Binding-site contacts:
Ligand atom CA contacts residue HIS266 of chain 2.A at 3.5 Å.
Ligand atom O contacts residue MET265 of chain 2.A at 3.4 Å (h-bond).
Ligand atom O contacts residue SER317 of chain 2.A at 3.6 Å.
Ligand atom O contacts residue ASN263 of chain 2.A at 3.5 Å (h-bond).
Ligand atom C contacts residue ASN263 of chain 2.A at 4.3 Å.
Ligand atom N contacts residue ALA269 of chain 2.A at 4.2 Å.
Ligand atom C contacts residue GLY365 of chain 2.A at 3.3 Å.
Ligand atom C contacts residue HIS266 of chain 2.A at 3.3 Å.
Ligand atom N contacts residue ASN263 of chain 2.A at 3.2 Å (h-bond).
Ligand atom O contacts residue HIS266 of chain 2.A at 3.8 Å.
Ligand atom N contacts residue SER317 of chain 2.A at 3.3 Å (h-bond).
Ligand atom N contacts residue MET265 of chain 2.A at 3.9 Å.
Ligand atom C contacts residue SER317 of chain 2.A at 3.6 Å.
Ligand atom C contacts residue MET265 of chain 2.A at 4.0 Å (hydrophobic).
Ligand atom CA contacts residue CYS370 of chain 2.A at 3.9 Å (hydrophobic).
Ligand atom OXT contacts residue MET265 of chain 2.A at 4.0 Å.
Ligand atom OXT contacts residue SER317 of chain 2.A at 4.1 Å.
Ligand atom N contacts residue ASP268 of chain 2.A at 4.3 Å.
Ligand atom CA contacts residue ASN263 of chain 2.A at 4.3 Å.
Ligand atom CA contacts residue SER317 of chain 2.A at 3.4 Å.
Ligand atom CA contacts residue MET265 of chain 2.A at 4.3 Å (hydrophobic).
Ligand atom OXT contacts residue GLY365 of chain 2.A at 3.0 Å (h-bond).
Ligand atom N contacts residue GLY365 of chain 2.A at 4.5 Å.
Ligand atom O contacts residue GLY365 of chain 2.A at 4.3 Å.
Ligand atom CA contacts residue GLY365 of chain 2.A at 3.2 Å.
Ligand atom OXT contacts residue HIS266 of chain 2.A at 3.4 Å (h-bond).
Ligand atom N contacts residue HIS266 of chain 2.A at 4.0 Å.

Sequence of chain 2.A:
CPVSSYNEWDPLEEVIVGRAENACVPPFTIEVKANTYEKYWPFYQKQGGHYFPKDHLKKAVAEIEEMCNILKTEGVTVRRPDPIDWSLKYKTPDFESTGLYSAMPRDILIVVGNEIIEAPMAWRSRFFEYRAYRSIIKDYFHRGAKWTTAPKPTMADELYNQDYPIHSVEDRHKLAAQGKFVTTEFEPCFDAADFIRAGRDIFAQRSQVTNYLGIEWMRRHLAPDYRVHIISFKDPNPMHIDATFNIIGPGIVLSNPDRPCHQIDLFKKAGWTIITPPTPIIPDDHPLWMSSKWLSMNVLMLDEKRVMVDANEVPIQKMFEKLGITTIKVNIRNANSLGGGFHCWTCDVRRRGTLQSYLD

This small molecule binds to this protein.
Small molecule (SMILES): NCC(=O)O